Binding-site contacts:
Ligand atom C2 contacts residue ASN194 of chain 1.A at 2.5 Å.
Ligand atom C5 contacts residue ASN193 of chain 1.A at 3.3 Å.
Ligand atom C7 contacts residue ASN194 of chain 1.A at 3.2 Å.
Ligand atom O7 contacts residue ASN194 of chain 1.A at 3.3 Å (h-bond).
Ligand atom C1 contacts residue ASN194 of chain 1.A at 1.4 Å.
Ligand atom C5 contacts residue ASN194 of chain 1.A at 3.7 Å.
Ligand atom N2 contacts residue ASN194 of chain 1.A at 2.8 Å (h-bond).
Ligand atom C3 contacts residue ASN194 of chain 1.A at 3.8 Å.
Ligand atom C1 contacts residue ASN193 of chain 1.A at 3.5 Å.
Ligand atom C6 contacts residue ASN193 of chain 1.A at 3.2 Å.
Ligand atom C8 contacts residue ASN194 of chain 1.A at 4.3 Å.
Ligand atom O5 contacts residue ASN193 of chain 1.A at 2.7 Å (h-bond).
Ligand atom C4 contacts residue ASN194 of chain 1.A at 4.3 Å.
Ligand atom O6 contacts residue ASN194 of chain 1.A at 4.2 Å.
Ligand atom O6 contacts residue ASN193 of chain 1.A at 3.9 Å.
Ligand atom O5 contacts residue ASN194 of chain 1.A at 2.4 Å (h-bond).

Sequence of chain 1.A:
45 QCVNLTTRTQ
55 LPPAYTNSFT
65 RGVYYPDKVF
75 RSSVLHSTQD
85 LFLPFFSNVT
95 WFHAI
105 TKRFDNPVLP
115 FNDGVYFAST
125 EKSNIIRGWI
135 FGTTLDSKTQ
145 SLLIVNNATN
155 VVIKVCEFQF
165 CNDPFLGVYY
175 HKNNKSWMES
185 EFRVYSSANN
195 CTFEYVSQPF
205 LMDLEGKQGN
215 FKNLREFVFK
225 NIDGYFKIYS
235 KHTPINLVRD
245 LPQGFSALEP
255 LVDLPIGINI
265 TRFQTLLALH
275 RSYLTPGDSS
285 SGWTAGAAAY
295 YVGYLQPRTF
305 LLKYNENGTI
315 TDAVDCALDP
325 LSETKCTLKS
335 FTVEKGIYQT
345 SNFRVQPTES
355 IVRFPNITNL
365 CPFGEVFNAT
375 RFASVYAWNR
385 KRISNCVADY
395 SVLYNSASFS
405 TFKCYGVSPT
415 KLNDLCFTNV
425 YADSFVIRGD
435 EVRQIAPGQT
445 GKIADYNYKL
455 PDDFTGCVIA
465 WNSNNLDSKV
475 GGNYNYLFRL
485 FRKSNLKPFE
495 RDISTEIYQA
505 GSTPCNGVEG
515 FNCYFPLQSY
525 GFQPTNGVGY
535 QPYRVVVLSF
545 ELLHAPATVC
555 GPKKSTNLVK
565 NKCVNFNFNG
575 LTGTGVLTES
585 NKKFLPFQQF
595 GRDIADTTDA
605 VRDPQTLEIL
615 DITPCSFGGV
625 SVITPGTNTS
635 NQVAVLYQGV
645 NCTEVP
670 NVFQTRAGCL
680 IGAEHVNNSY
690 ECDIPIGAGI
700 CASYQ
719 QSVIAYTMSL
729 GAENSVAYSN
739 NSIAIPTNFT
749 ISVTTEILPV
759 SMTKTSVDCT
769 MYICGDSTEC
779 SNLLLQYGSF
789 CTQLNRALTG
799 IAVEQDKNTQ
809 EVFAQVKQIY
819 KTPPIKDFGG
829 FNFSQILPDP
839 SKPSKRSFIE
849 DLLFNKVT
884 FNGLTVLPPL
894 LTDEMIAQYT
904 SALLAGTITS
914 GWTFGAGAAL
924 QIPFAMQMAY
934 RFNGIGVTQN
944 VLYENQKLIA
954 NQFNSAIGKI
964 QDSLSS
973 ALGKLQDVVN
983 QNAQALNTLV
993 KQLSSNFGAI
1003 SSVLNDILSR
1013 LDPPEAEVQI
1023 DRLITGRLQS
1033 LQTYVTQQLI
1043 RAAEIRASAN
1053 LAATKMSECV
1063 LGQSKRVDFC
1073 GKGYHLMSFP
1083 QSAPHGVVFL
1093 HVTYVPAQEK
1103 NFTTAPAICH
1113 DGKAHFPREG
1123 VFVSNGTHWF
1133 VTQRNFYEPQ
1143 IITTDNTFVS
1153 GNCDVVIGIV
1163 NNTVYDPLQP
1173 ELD

This small molecule binds to this protein.
Small molecule (SMILES): CC(=O)N[C@@H]1[C@@H](O)[C@H](O)[C@@H](CO)O[C@H]1O